A protein and the small-molecule ligand that binds it are described below.
Small molecule (SMILES): CC(=O)N[C@H]1[C@H](O[C@H]2[C@H](O)[C@@H](NC(C)=O)CO[C@@H]2CO)O[C@H](CO)[C@@H](O[C@@H]2O[C@H](CO)[C@@H](O)[C@H](O[C@H]3O[C@H](CO)[C@@H](O)[C@H](O)[C@@H]3O[C@@H]3O[C@H](CO)[C@@H](O)[C@H](O)[C@H]3NC(C)=O)[C@@H]2O)[C@@H]1O

Binding-site contacts:
Ligand atom C1 contacts residue ASN376 of chain 1.C at 1.5 Å.
Ligand atom C8 contacts residue TYR374 of chain 1.C at 3.8 Å (hydrophobic).
Ligand atom O6 contacts residue TYR374 of chain 1.C at 3.4 Å (h-bond).
Ligand atom O4 contacts residue ASP326 of chain 1.C at 4.2 Å.
Ligand atom C7 contacts residue TYR29 of chain 1.C at 4.0 Å (hydrophobic).
Ligand atom O5 contacts residue ARG346 of chain 1.C at 3.5 Å.
Ligand atom O5 contacts residue ASN376 of chain 1.C at 2.4 Å (h-bond).
Ligand atom C1 contacts residue ARG346 of chain 1.C at 3.8 Å.
Ligand atom C8 contacts residue GLU49 of chain 1.C at 3.6 Å.
Ligand atom C2 contacts residue ASN376 of chain 1.C at 2.4 Å.
Ligand atom C5 contacts residue ASN376 of chain 1.C at 3.8 Å.
Ligand atom C3 contacts residue ASN376 of chain 1.C at 3.7 Å.
Ligand atom C4 contacts residue TYR29 of chain 1.C at 4.2 Å (hydrophobic).
Ligand atom O6 contacts residue ASP326 of chain 1.C at 3.1 Å (salt-bridge).
Ligand atom C7 contacts residue GLN27 of chain 1.C at 2.9 Å.
Ligand atom C8 contacts residue SER378 of chain 1.C at 3.7 Å.
Ligand atom C5 contacts residue TYR29 of chain 1.C at 3.8 Å (hydrophobic).
Ligand atom N2 contacts residue ASN376 of chain 1.C at 2.7 Å (h-bond).
Ligand atom N2 contacts residue ASP326 of chain 1.C at 3.7 Å.
Ligand atom C6 contacts residue ASP326 of chain 1.C at 3.2 Å.
Ligand atom C2 contacts residue GLN27 of chain 1.C at 4.2 Å.
Ligand atom C4 contacts residue ASP326 of chain 1.C at 4.2 Å.
Ligand atom O7 contacts residue TYR29 of chain 1.C at 3.4 Å.
Ligand atom O6 contacts residue HIS327 of chain 1.C at 4.0 Å.
Ligand atom C7 contacts residue ASN376 of chain 1.C at 3.8 Å.
Ligand atom C8 contacts residue TYR29 of chain 1.C at 3.6 Å (hydrophobic).
Ligand atom C5 contacts residue ASP326 of chain 1.C at 4.0 Å.
Ligand atom O6 contacts residue GLU325 of chain 1.C at 3.5 Å (salt-bridge).
Ligand atom C1 contacts residue GLN27 of chain 1.C at 4.1 Å.
Ligand atom C8 contacts residue GLN27 of chain 1.C at 3.4 Å.
Ligand atom O3 contacts residue ASP326 of chain 1.C at 4.2 Å.
Ligand atom C3 contacts residue TYR29 of chain 1.C at 4.1 Å (hydrophobic).
Ligand atom O6 contacts residue ARG346 of chain 1.C at 3.7 Å.
Ligand atom N2 contacts residue GLN27 of chain 1.C at 3.6 Å (h-bond).
Ligand atom O4 contacts residue TYR29 of chain 1.C at 4.0 Å.
Ligand atom C1 contacts residue ASP326 of chain 1.C at 4.0 Å.
Ligand atom C3 contacts residue ASP326 of chain 1.C at 3.4 Å.
Ligand atom C2 contacts residue ARG346 of chain 1.C at 4.1 Å.
Ligand atom O7 contacts residue GLN27 of chain 1.C at 2.8 Å (h-bond).
Ligand atom C2 contacts residue ASP326 of chain 1.C at 3.9 Å.

Sequence of chain 1.C:
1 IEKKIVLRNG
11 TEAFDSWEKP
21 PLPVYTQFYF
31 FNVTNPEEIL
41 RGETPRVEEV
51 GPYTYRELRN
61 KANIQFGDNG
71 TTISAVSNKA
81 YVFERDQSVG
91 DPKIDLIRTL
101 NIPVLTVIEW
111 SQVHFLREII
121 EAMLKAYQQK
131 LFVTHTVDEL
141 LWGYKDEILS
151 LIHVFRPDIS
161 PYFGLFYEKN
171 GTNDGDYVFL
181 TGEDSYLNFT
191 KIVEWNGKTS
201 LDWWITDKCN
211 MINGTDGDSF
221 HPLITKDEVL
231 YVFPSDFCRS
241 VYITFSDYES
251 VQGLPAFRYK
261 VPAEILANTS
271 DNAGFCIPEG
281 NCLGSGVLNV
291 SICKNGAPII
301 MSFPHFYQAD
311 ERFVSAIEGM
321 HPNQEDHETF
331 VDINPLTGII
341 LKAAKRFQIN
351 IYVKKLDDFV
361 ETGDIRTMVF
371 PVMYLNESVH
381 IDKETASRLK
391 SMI